Sequence of chain 1.A:
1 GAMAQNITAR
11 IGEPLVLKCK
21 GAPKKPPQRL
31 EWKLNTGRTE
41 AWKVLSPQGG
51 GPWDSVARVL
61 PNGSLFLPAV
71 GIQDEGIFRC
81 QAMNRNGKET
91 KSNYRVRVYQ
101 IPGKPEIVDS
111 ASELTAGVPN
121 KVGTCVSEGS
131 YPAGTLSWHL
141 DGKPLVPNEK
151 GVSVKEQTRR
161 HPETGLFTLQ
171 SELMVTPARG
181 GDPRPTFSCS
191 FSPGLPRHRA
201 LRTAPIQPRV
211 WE

Binding-site contacts:
Ligand atom C02 contacts residue PRO47 of chain 1.A at 3.8 Å (hydrophobic).
Ligand atom C08 contacts residue PRO26 of chain 1.A at 3.3 Å (hydrophobic).
Ligand atom O18 contacts residue PRO61 of chain 1.A at 2.8 Å.
Ligand atom C28 contacts residue PRO68 of chain 1.A at 3.9 Å (hydrophobic).
Ligand atom C22 contacts residue ARG58 of chain 1.A at 3.3 Å.
Ligand atom O17 contacts residue PRO61 of chain 1.A at 3.9 Å.
Ligand atom C23 contacts residue LEU60 of chain 1.A at 3.7 Å (hydrophobic).
Ligand atom O19 contacts residue ARG58 of chain 1.A at 3.5 Å (salt-bridge).
Ligand atom C29 contacts residue ASP54 of chain 1.A at 2.7 Å.
Ligand atom C01 contacts residue PRO47 of chain 1.A at 3.5 Å (hydrophobic).
Ligand atom C16 contacts residue PRO26 of chain 1.A at 3.3 Å (hydrophobic).
Ligand atom C12 contacts residue ARG58 of chain 1.A at 3.8 Å.
Ligand atom C22 contacts residue VAL59 of chain 1.A at 3.6 Å (hydrophobic).
Ligand atom O35 contacts residue SER55 of chain 1.A at 3.1 Å.
Ligand atom C34 contacts residue ASP54 of chain 1.A at 3.5 Å.
Ligand atom N07 contacts residue PRO26 of chain 1.A at 2.7 Å.
Ligand atom C05 contacts residue PRO47 of chain 1.A at 3.2 Å (hydrophobic).
Ligand atom C03 contacts residue PRO26 of chain 1.A at 3.9 Å (hydrophobic).
Ligand atom C04 contacts residue PRO47 of chain 1.A at 3.9 Å (hydrophobic).
Ligand atom C30 contacts residue ASP54 of chain 1.A at 3.3 Å.
Ligand atom C21 contacts residue VAL59 of chain 1.A at 3.1 Å (hydrophobic).
Ligand atom C23 contacts residue ARG58 of chain 1.A at 3.4 Å.
Ligand atom C33 contacts residue PRO61 of chain 1.A at 3.9 Å (hydrophobic).
Ligand atom C20 contacts residue LEU60 of chain 1.A at 3.9 Å (hydrophobic).
Ligand atom O26 contacts residue PHE66 of chain 1.A at 3.8 Å.
Ligand atom C06 contacts residue GLN48 of chain 1.A at 3.2 Å.
Ligand atom C34 contacts residue SER55 of chain 1.A at 3.5 Å.
Ligand atom O19 contacts residue VAL59 of chain 1.A at 3.5 Å (h-bond).
Ligand atom C21 contacts residue LEU60 of chain 1.A at 3.2 Å (hydrophobic).
Ligand atom O18 contacts residue LEU60 of chain 1.A at 3.9 Å.
Ligand atom C21 contacts residue ARG58 of chain 1.A at 3.9 Å.
Ligand atom C05 contacts residue GLN48 of chain 1.A at 3.6 Å.
Ligand atom C22 contacts residue LEU60 of chain 1.A at 3.1 Å (hydrophobic).
Ligand atom O17 contacts residue PRO26 of chain 1.A at 3.3 Å.
Ligand atom O35 contacts residue ASP54 of chain 1.A at 3.9 Å.
Ligand atom C16 contacts residue PRO61 of chain 1.A at 3.6 Å (hydrophobic).
Ligand atom C06 contacts residue PRO47 of chain 1.A at 3.4 Å (hydrophobic).
Ligand atom C28 contacts residue ASP54 of chain 1.A at 3.6 Å.
Ligand atom C11 contacts residue VAL59 of chain 1.A at 3.9 Å (hydrophobic).
Ligand atom C23 contacts residue PHE66 of chain 1.A at 3.5 Å (hydrophobic).

A small-molecule ligand and the protein it binds are described below.
Small molecule (SMILES): O=C(O)c1ccc(Oc2cccc(COc3cccc(-c4c(C(=O)O)[nH]c5ccccc45)c3)c2)cc1